The protein below binds the small molecule below.
Small molecule (SMILES): C[C@]12CC[C@@H]3c4ccc(O)cc4CC[C@H]3[C@@H]1CCC2=O

Binding-site contacts:
Ligand atom C3 contacts residue TYR219 of chain 1.B at 4.0 Å (hydrophobic).
Ligand atom C14 contacts residue VAL144 of chain 1.B at 3.6 Å (hydrophobic).
Ligand atom C9 contacts residue PHE260 of chain 1.B at 3.5 Å (hydrophobic).
Ligand atom C7 contacts residue HIS222 of chain 1.B at 4.0 Å.
Ligand atom C8 contacts residue MET280 of chain 1.B at 4.2 Å (hydrophobic).
Ligand atom C16 contacts residue PRO188 of chain 1.B at 3.7 Å (hydrophobic).
Ligand atom C10 contacts residue VAL226 of chain 1.B at 4.2 Å (hydrophobic).
Ligand atom C3 contacts residue SER223 of chain 1.B at 4.1 Å.
Ligand atom C9 contacts residue MET280 of chain 1.B at 4.3 Å (hydrophobic).
Ligand atom C17 contacts residue VAL144 of chain 1.B at 4.3 Å (hydrophobic).
Ligand atom O1 contacts residue HIS222 of chain 1.B at 2.9 Å (h-bond).
Ligand atom C15 contacts residue VAL144 of chain 1.B at 2.9 Å (hydrophobic).
Ligand atom C21 contacts residue PRO188 of chain 1.B at 4.0 Å (hydrophobic).
Ligand atom C15 contacts residue LEU150 of chain 1.B at 3.9 Å (hydrophobic).
Ligand atom C12 contacts residue LEU150 of chain 1.B at 4.1 Å (hydrophobic).
Ligand atom C17 contacts residue SER143 of chain 1.B at 4.0 Å.
Ligand atom C10 contacts residue PHE260 of chain 1.B at 4.0 Å (hydrophobic).
Ligand atom C19 contacts residue PHE227 of chain 1.B at 3.6 Å (hydrophobic).
Ligand atom C16 contacts residue VAL144 of chain 1.B at 4.1 Å (hydrophobic).
Ligand atom C7 contacts residue VAL284 of chain 1.B at 4.2 Å (hydrophobic).
Ligand atom C8 contacts residue PHE260 of chain 1.B at 3.9 Å (hydrophobic).
Ligand atom O3 contacts residue TYR156 of chain 1.B at 3.3 Å (h-bond).
Ligand atom C4 contacts residue SER223 of chain 1.B at 3.7 Å.
Ligand atom C7 contacts residue GLU283 of chain 1.B at 4.2 Å.
Ligand atom C6 contacts residue VAL284 of chain 1.B at 4.2 Å (hydrophobic).
Ligand atom C4 contacts residue VAL226 of chain 1.B at 4.0 Å (hydrophobic).
Ligand atom C7 contacts residue VAL226 of chain 1.B at 4.1 Å (hydrophobic).
Ligand atom C14 contacts residue PHE260 of chain 1.B at 4.0 Å (hydrophobic).
Ligand atom O1 contacts residue VAL226 of chain 1.B at 3.8 Å.
Ligand atom C17 contacts residue PRO188 of chain 1.B at 3.9 Å (hydrophobic).
Ligand atom C14 contacts residue PRO188 of chain 1.B at 3.9 Å (hydrophobic).
Ligand atom C15 contacts residue PRO188 of chain 1.B at 3.7 Å (hydrophobic).
Ligand atom C18 contacts residue PRO188 of chain 1.B at 4.2 Å (hydrophobic).
Ligand atom C8 contacts residue GLU283 of chain 1.B at 4.0 Å.
Ligand atom C16 contacts residue LEU150 of chain 1.B at 3.9 Å (hydrophobic).
Ligand atom C17 contacts residue GLY187 of chain 1.B at 4.2 Å.
Ligand atom O1 contacts residue GLU283 of chain 1.B at 3.7 Å.
Ligand atom O1 contacts residue VAL284 of chain 1.B at 3.8 Å.
Ligand atom C20 contacts residue PHE227 of chain 1.B at 3.5 Å (hydrophobic).
Ligand atom C20 contacts residue PRO188 of chain 1.B at 4.2 Å (hydrophobic).

Sequence of chain 1.B:
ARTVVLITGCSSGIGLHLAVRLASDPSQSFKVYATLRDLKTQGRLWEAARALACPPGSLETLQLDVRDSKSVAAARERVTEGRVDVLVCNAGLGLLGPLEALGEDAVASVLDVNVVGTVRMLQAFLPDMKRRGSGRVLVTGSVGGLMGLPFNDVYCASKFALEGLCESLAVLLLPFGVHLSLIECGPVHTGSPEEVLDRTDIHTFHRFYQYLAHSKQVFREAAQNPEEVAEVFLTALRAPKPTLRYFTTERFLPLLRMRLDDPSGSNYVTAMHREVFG